Sequence of chain 1.B:
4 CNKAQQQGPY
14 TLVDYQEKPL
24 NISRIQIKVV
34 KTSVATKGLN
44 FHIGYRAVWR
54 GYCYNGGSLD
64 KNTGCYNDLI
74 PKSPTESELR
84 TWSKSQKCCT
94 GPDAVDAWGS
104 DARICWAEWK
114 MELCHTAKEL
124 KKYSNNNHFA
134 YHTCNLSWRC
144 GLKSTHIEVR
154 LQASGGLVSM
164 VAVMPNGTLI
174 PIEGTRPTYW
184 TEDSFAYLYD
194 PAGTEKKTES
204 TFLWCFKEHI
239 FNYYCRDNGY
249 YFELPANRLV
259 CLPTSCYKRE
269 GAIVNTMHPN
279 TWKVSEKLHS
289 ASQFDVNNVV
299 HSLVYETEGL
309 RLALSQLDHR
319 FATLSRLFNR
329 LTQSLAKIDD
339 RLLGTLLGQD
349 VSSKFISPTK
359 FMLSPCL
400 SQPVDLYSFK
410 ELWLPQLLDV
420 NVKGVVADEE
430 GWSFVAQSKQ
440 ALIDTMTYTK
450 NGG

Binding-site contacts:
Ligand atom O6 contacts residue GLU185 of chain 1.B at 3.2 Å (salt-bridge).
Ligand atom O5 contacts residue ASN169 of chain 1.B at 2.4 Å (h-bond).
Ligand atom C8 contacts residue ASN169 of chain 1.B at 3.8 Å.
Ligand atom C7 contacts residue THR171 of chain 1.B at 4.3 Å.
Ligand atom C5 contacts residue ASN169 of chain 1.B at 3.7 Å.
Ligand atom C6 contacts residue MET167 of chain 1.B at 4.0 Å (hydrophobic).
Ligand atom C2 contacts residue ASN169 of chain 1.B at 2.4 Å.
Ligand atom O7 contacts residue ASN169 of chain 1.B at 3.3 Å (h-bond).
Ligand atom C4 contacts residue THR171 of chain 1.B at 4.3 Å.
Ligand atom C1 contacts residue MET167 of chain 1.B at 4.2 Å (hydrophobic).
Ligand atom N2 contacts residue THR171 of chain 1.B at 3.1 Å (h-bond).
Ligand atom C7 contacts residue ASN169 of chain 1.B at 3.2 Å.
Ligand atom C5 contacts residue GLU185 of chain 1.B at 4.4 Å.
Ligand atom C6 contacts residue GLU185 of chain 1.B at 3.2 Å.
Ligand atom N2 contacts residue ASN169 of chain 1.B at 2.8 Å (h-bond).
Ligand atom C3 contacts residue ASN169 of chain 1.B at 3.8 Å.
Ligand atom O5 contacts residue THR171 of chain 1.B at 4.1 Å.
Ligand atom C4 contacts residue ASN169 of chain 1.B at 4.2 Å.
Ligand atom C2 contacts residue THR171 of chain 1.B at 3.3 Å.
Ligand atom C1 contacts residue THR171 of chain 1.B at 3.2 Å.
Ligand atom O3 contacts residue THR171 of chain 1.B at 4.3 Å.
Ligand atom C5 contacts residue THR171 of chain 1.B at 4.1 Å.
Ligand atom O5 contacts residue MET167 of chain 1.B at 3.9 Å.
Ligand atom C5 contacts residue MET167 of chain 1.B at 3.7 Å (hydrophobic).
Ligand atom O5 contacts residue GLU185 of chain 1.B at 4.4 Å.
Ligand atom C3 contacts residue THR171 of chain 1.B at 3.3 Å.
Ligand atom C1 contacts residue ASN169 of chain 1.B at 1.4 Å.

The protein below binds the small molecule below.
Small molecule (SMILES): CC(=O)N[C@@H]1[C@@H](O)[C@H](O)[C@@H](CO)O[C@H]1O